This protein binds this small molecule.
Small molecule (SMILES): CCc1cc(-c2ccc(C)o2)n(-c2ccc3c(c2)nc(-c2cc(C(=O)O)ccc2O)n3Cc2ccc(=O)[nH]c2)n1

Binding-site contacts:
Ligand atom O37 contacts residue HIS62 of chain 1.A at 3.3 Å.
Ligand atom N05 contacts residue PHE32 of chain 1.A at 3.0 Å (h-bond).
Ligand atom C08 contacts residue HIS62 of chain 1.A at 3.8 Å.
Ligand atom C23 contacts residue HIS62 of chain 1.A at 3.6 Å.
Ligand atom C35 contacts residue PHE32 of chain 1.A at 3.7 Å (hydrophobic).
Ligand atom C10 contacts residue PHE32 of chain 1.A at 3.3 Å (hydrophobic).
Ligand atom C01 contacts residue PHE32 of chain 1.A at 3.8 Å (hydrophobic).
Ligand atom C23 contacts residue VAL59 of chain 1.A at 3.5 Å (hydrophobic).
Ligand atom C29 contacts residue HIS62 of chain 1.A at 3.7 Å.
Ligand atom C27 contacts residue SER33 of chain 1.A at 3.4 Å.
Ligand atom C27 contacts residue VAL36 of chain 1.A at 3.8 Å (hydrophobic).
Ligand atom C28 contacts residue VAL36 of chain 1.A at 3.8 Å (hydrophobic).
Ligand atom C28 contacts residue VAL142 of chain 1.A at 3.6 Å (hydrophobic).
Ligand atom C26 contacts residue MET66 of chain 1.A at 3.7 Å (hydrophobic).
Ligand atom C16 contacts residue TYR145 of chain 1.A at 3.7 Å (hydrophobic).
Ligand atom O25 contacts residue ILE141 of chain 1.A at 3.7 Å.
Ligand atom C07 contacts residue VAL27 of chain 1.A at 3.4 Å (hydrophobic).
Ligand atom C26 contacts residue VAL59 of chain 1.A at 3.8 Å (hydrophobic).
Ligand atom O39 contacts residue TYR145 of chain 1.A at 3.8 Å.
Ligand atom O25 contacts residue LEU138 of chain 1.A at 3.9 Å.
Ligand atom C28 contacts residue SER33 of chain 1.A at 3.6 Å.
Ligand atom C28 contacts residue LEU138 of chain 1.A at 3.7 Å (hydrophobic).
Ligand atom N14 contacts residue TYR145 of chain 1.A at 3.7 Å.
Ligand atom N14 contacts residue PHE32 of chain 1.A at 3.6 Å.
Ligand atom C02 contacts residue ILE141 of chain 1.A at 3.8 Å (hydrophobic).
Ligand atom C09 contacts residue HIS62 of chain 1.A at 3.4 Å.
Ligand atom C22 contacts residue HIS62 of chain 1.A at 3.6 Å.
Ligand atom N12 contacts residue HIS62 of chain 1.A at 3.4 Å.
Ligand atom C08 contacts residue ALA31 of chain 1.A at 3.6 Å (hydrophobic).
Ligand atom C34 contacts residue PHE32 of chain 1.A at 3.8 Å (hydrophobic).
Ligand atom C09 contacts residue PHE32 of chain 1.A at 3.7 Å (hydrophobic).
Ligand atom C33 contacts residue PHE32 of chain 1.A at 3.7 Å (hydrophobic).
Ligand atom C13 contacts residue HIS62 of chain 1.A at 3.8 Å.
Ligand atom C11 contacts residue PHE32 of chain 1.A at 3.6 Å (hydrophobic).
Ligand atom C24 contacts residue VAL59 of chain 1.A at 3.9 Å (hydrophobic).
Ligand atom C01 contacts residue ILE141 of chain 1.A at 3.8 Å (hydrophobic).
Ligand atom C27 contacts residue PHE32 of chain 1.A at 3.8 Å (hydrophobic).
Ligand atom C07 contacts residue ALA31 of chain 1.A at 3.6 Å (hydrophobic).
Ligand atom C22 contacts residue ALA65 of chain 1.A at 3.8 Å (hydrophobic).
Ligand atom C03 contacts residue ILE141 of chain 1.A at 3.9 Å (hydrophobic).

Sequence of chain 1.A:
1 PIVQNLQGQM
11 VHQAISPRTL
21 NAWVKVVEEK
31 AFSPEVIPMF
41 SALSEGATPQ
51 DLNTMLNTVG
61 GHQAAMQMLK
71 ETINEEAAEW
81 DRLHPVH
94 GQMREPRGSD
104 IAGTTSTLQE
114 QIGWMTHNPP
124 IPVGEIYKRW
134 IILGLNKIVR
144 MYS